Binding-site contacts:
Ligand atom N1 contacts residue TYR27 of chain 1.B at 2.7 Å (h-bond).
Ligand atom O4' contacts residue ASN152 of chain 1.B at 3.0 Å (h-bond).
Ligand atom C2 contacts residue TYR141 of chain 1.B at 3.3 Å (hydrophobic).
Ligand atom C8 contacts residue ASN152 of chain 1.B at 3.6 Å.
Ligand atom C2 contacts residue THR112 of chain 1.B at 3.5 Å.
Ligand atom N9 contacts residue TYR81 of chain 1.B at 3.3 Å (h-bond).
Ligand atom C2 contacts residue ARG13 of chain 1.B at 3.4 Å.
Ligand atom O5' contacts residue LYS111 of chain 1.B at 3.2 Å (salt-bridge).
Ligand atom N1 contacts residue TYR141 of chain 1.B at 2.8 Å (h-bond).
Ligand atom C2 contacts residue ASN11 of chain 1.B at 3.4 Å.
Ligand atom O2' contacts residue ARG13 of chain 1.B at 3.4 Å.
Ligand atom O4' contacts residue TYR81 of chain 1.B at 2.9 Å (h-bond).
Ligand atom N3 contacts residue THR112 of chain 1.B at 2.7 Å (h-bond).
Ligand atom O5' contacts residue ASN152 of chain 1.B at 3.3 Å (h-bond).
Ligand atom N6 contacts residue TYR141 of chain 1.B at 3.5 Å (h-bond).
Ligand atom C1' contacts residue ARG13 of chain 1.B at 3.4 Å.
Ligand atom O2 contacts residue LYS111 of chain 1.B at 3.4 Å.
Ligand atom O4' contacts residue ARG13 of chain 1.B at 3.2 Å.
Ligand atom OP2 contacts residue LYS111 of chain 1.B at 2.8 Å (salt-bridge).
Ligand atom O2' contacts residue TYR67 of chain 1.B at 3.1 Å (h-bond).
Ligand atom C2 contacts residue SER25 of chain 1.B at 3.6 Å.
Ligand atom O4 contacts residue THR112 of chain 1.B at 3.5 Å (h-bond).
Ligand atom O2' contacts residue LYS111 of chain 1.B at 3.1 Å.
Ligand atom O2' contacts residue ILE155 of chain 1.B at 3.6 Å.
Ligand atom N6 contacts residue TYR27 of chain 1.B at 3.2 Å (h-bond).
Ligand atom C2 contacts residue TYR27 of chain 1.B at 3.4 Å (hydrophobic).
Ligand atom O2 contacts residue THR112 of chain 1.B at 3.0 Å (h-bond).
Ligand atom C4 contacts residue THR112 of chain 1.B at 3.6 Å.
Ligand atom N1 contacts residue ASN11 of chain 1.B at 3.0 Å (h-bond).
Ligand atom C4 contacts residue ARG158 of chain 1.B at 3.6 Å.
Ligand atom O2' contacts residue ARG24 of chain 1.B at 3.5 Å.
Ligand atom O2' contacts residue ARG13 of chain 1.B at 3.5 Å (salt-bridge).
Ligand atom N3 contacts residue ARG13 of chain 1.B at 3.5 Å (salt-bridge).
Ligand atom C1' contacts residue TYR81 of chain 1.B at 3.0 Å (hydrophobic).
Ligand atom O2 contacts residue ARG13 of chain 1.B at 2.9 Å (salt-bridge).
Ligand atom OP2 contacts residue ASN152 of chain 1.B at 3.6 Å.
Ligand atom C6 contacts residue TYR27 of chain 1.B at 3.4 Å (hydrophobic).
Ligand atom O2 contacts residue ASN11 of chain 1.B at 2.9 Å (h-bond).
Ligand atom O4 contacts residue ARG158 of chain 1.B at 3.0 Å (salt-bridge).
Ligand atom C1' contacts residue TYR67 of chain 1.B at 3.6 Å (hydrophobic).

Sequence of chain 1.B:
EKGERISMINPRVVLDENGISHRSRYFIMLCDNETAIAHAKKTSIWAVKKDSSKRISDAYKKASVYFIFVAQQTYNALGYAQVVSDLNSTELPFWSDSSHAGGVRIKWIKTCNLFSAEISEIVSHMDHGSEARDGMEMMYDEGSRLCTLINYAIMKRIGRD

This protein binds this small molecule.
Small molecule (SMILES): Nc1ccn([C@@H]2O[C@H](CO[P](=O)(O)O[C@H]3[C@@H](O)[C@H](n4cnc5c(N)ncnc54)O[C@@H]3CO[P](=O)(O)O[C@H]3[C@@H](O)[C@H](n4cnc5c(N)ncnc54)O[C@@H]3CO[P](=O)(O)O[C@H]3[C@@H](O)[C@H](n4cnc5c(N)ncnc54)O[C@@H]3CO[P](=O)(O)O[C@H]3[C@@H](O)[C@H](n4ccc(=O)[nH]c4=O)O[C@@H]3CO[P](=O)(O)O[C@H]3[C@@H](O)[C@H](n4ccc(=O)[nH]c4=O)O[C@@H]3CO[P](=O)(O)O[C@H]3[C@@H](O)[C@H](n4cnc5c(N)ncnc54)O[C@@H]3CO)[C@@H](O[P](=O)(O)OC[C@H]3O[C@@H](n4cnc5c(N)ncnc54)[C@H](O)[C@@H]3O)[C@H]2O)c(=O)n1